Sequence of chain 1.A:
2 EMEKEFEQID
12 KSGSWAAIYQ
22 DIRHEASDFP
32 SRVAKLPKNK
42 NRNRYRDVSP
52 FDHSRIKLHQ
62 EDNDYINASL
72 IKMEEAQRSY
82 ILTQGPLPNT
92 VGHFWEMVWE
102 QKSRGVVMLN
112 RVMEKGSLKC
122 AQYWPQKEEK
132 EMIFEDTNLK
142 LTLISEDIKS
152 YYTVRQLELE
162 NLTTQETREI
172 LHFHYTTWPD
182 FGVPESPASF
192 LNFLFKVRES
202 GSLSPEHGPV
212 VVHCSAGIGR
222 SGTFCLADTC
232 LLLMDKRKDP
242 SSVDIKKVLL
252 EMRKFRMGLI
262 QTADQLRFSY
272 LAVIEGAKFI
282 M

The small molecule below binds the protein below.
Small molecule (SMILES): N#Cc1ccc(CNC(=O)N2CCOCC2)cc1

Binding-site contacts:
Ligand atom C02 contacts residue ARG238 of chain 1.A at 4.2 Å.
Ligand atom C09 contacts residue ARG238 of chain 1.A at 3.9 Å.
Ligand atom O10 contacts residue LYS248 of chain 1.A at 4.5 Å.
Ligand atom N18 contacts residue GLU76 of chain 1.A at 3.4 Å (salt-bridge).
Ligand atom C04 contacts residue VAL249 of chain 1.A at 4.5 Å (hydrophobic).
Ligand atom C04 contacts residue GLU252 of chain 1.A at 3.6 Å.
Ligand atom C17 contacts residue GLU75 of chain 1.A at 4.5 Å.
Ligand atom C05 contacts residue VAL249 of chain 1.A at 4.0 Å (hydrophobic).
Ligand atom C06 contacts residue LYS248 of chain 1.A at 4.5 Å.
Ligand atom C03 contacts residue MET74 of chain 1.A at 4.4 Å (hydrophobic).
Ligand atom C04 contacts residue MET74 of chain 1.A at 3.8 Å (hydrophobic).
Ligand atom C02 contacts residue GLU76 of chain 1.A at 3.6 Å.
Ligand atom O10 contacts residue ARG238 of chain 1.A at 3.3 Å (salt-bridge).
Ligand atom N18 contacts residue GLU75 of chain 1.A at 3.8 Å.
Ligand atom C17 contacts residue ALA77 of chain 1.A at 4.0 Å (hydrophobic).
Ligand atom C01 contacts residue GLU76 of chain 1.A at 4.2 Å.
Ligand atom N11 contacts residue ARG238 of chain 1.A at 4.0 Å.
Ligand atom C05 contacts residue GLU252 of chain 1.A at 3.3 Å.
Ligand atom C06 contacts residue GLU252 of chain 1.A at 4.3 Å.
Ligand atom C02 contacts residue LEU234 of chain 1.A at 4.4 Å (hydrophobic).
Ligand atom C17 contacts residue LEU234 of chain 1.A at 4.2 Å (hydrophobic).
Ligand atom C16 contacts residue SER243 of chain 1.A at 4.4 Å.
Ligand atom C01 contacts residue ARG238 of chain 1.A at 4.0 Å.
Ligand atom N18 contacts residue MET74 of chain 1.A at 3.4 Å.
Ligand atom C05 contacts residue LYS248 of chain 1.A at 4.0 Å.
Ligand atom C07 contacts residue LYS248 of chain 1.A at 3.9 Å.
Ligand atom N18 contacts residue ALA77 of chain 1.A at 3.0 Å (h-bond).
Ligand atom C16 contacts residue ARG238 of chain 1.A at 3.7 Å.
Ligand atom N18 contacts residue LEU234 of chain 1.A at 4.3 Å.
Ligand atom C17 contacts residue MET74 of chain 1.A at 4.0 Å (hydrophobic).
Ligand atom C03 contacts residue LEU234 of chain 1.A at 4.2 Å (hydrophobic).
Ligand atom C17 contacts residue GLU76 of chain 1.A at 3.8 Å.